Sequence of chain 1.B:
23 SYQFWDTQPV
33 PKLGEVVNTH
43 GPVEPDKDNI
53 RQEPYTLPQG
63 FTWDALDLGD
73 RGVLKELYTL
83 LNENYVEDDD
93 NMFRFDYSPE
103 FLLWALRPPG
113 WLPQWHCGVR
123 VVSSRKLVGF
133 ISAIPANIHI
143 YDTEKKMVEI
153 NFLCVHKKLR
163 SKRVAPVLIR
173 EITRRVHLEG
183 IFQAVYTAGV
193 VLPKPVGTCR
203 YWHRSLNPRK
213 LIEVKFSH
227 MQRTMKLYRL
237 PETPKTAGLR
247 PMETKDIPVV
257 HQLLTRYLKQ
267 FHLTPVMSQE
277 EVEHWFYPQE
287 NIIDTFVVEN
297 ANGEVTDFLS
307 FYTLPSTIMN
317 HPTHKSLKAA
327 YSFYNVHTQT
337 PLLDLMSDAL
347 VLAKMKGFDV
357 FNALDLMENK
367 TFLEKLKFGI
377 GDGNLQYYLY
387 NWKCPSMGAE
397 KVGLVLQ

The small molecule below binds the protein below.
Small molecule (SMILES): [H]/N=C(\Cc1cccc(OC)c1)NC(=O)c1ccccc1OC1CCNCC1

Binding-site contacts:
Ligand atom C14 contacts residue PHE97 of chain 1.B at 3.3 Å (hydrophobic).
Ligand atom C3 contacts residue PHE97 of chain 1.B at 3.6 Å (hydrophobic).
Ligand atom C20 contacts residue TYR203 of chain 1.B at 3.1 Å (hydrophobic).
Ligand atom C4 contacts residue ASP90 of chain 1.B at 3.2 Å.
Ligand atom C15 contacts residue GLN403 of chain 1.B at 3.8 Å.
Ligand atom O contacts residue SER312 of chain 1.B at 2.6 Å (h-bond).
Ligand atom C19 contacts residue TYR203 of chain 1.B at 3.7 Å (hydrophobic).
Ligand atom C13 contacts residue GLN403 of chain 1.B at 3.8 Å.
Ligand atom C18 contacts residue TYR327 of chain 1.B at 3.5 Å (hydrophobic).
Ligand atom C5 contacts residue PHE95 of chain 1.B at 3.7 Å (hydrophobic).
Ligand atom O1 contacts residue TYR203 of chain 1.B at 3.1 Å.
Ligand atom C13 contacts residue TYR99 of chain 1.B at 3.7 Å (hydrophobic).
Ligand atom C6 contacts residue PHE97 of chain 1.B at 3.8 Å (hydrophobic).
Ligand atom C3 contacts residue GLU89 of chain 1.B at 3.6 Å.
Ligand atom C9 contacts residue TYR203 of chain 1.B at 3.2 Å (hydrophobic).
Ligand atom N2 contacts residue TYR99 of chain 1.B at 3.6 Å (h-bond).
Ligand atom C5 contacts residue PHE97 of chain 1.B at 3.7 Å (hydrophobic).
Ligand atom C5 contacts residue SER312 of chain 1.B at 3.4 Å.
Ligand atom C13 contacts residue TYR308 of chain 1.B at 3.6 Å (hydrophobic).
Ligand atom C14 contacts residue TYR99 of chain 1.B at 3.4 Å (hydrophobic).
Ligand atom C17 contacts residue TYR327 of chain 1.B at 3.5 Å (hydrophobic).
Ligand atom N2 contacts residue GLN403 of chain 1.B at 3.4 Å (h-bond).
Ligand atom C16 contacts residue GLN403 of chain 1.B at 3.8 Å.
Ligand atom O contacts residue PHE95 of chain 1.B at 3.4 Å.
Ligand atom C7 contacts residue PHE218 of chain 1.B at 3.6 Å (hydrophobic).
Ligand atom C10 contacts residue TYR203 of chain 1.B at 3.4 Å (hydrophobic).
Ligand atom N1 contacts residue TYR203 of chain 1.B at 3.7 Å.
Ligand atom C4 contacts residue VAL88 of chain 1.B at 3.6 Å (hydrophobic).
Ligand atom C7 contacts residue PHE95 of chain 1.B at 3.5 Å (hydrophobic).
Ligand atom N contacts residue TYR203 of chain 1.B at 3.6 Å (h-bond).
Ligand atom C2 contacts residue ASP90 of chain 1.B at 3.7 Å.
Ligand atom C7 contacts residue SER312 of chain 1.B at 3.7 Å.
Ligand atom N1 contacts residue PHE97 of chain 1.B at 3.9 Å.
Ligand atom C contacts residue PHE97 of chain 1.B at 3.8 Å (hydrophobic).
Ligand atom C4 contacts residue GLU89 of chain 1.B at 3.5 Å.
Ligand atom C3 contacts residue ASP90 of chain 1.B at 3.4 Å.
Ligand atom C18 contacts residue LEU360 of chain 1.B at 3.7 Å (hydrophobic).
Ligand atom C12 contacts residue TYR308 of chain 1.B at 3.4 Å (hydrophobic).
Ligand atom C6 contacts residue SER312 of chain 1.B at 3.3 Å.
Ligand atom C4 contacts residue PHE97 of chain 1.B at 3.8 Å (hydrophobic).